This protein binds this small molecule.
Small molecule (SMILES): N#C[Fe]([Ni])(C#N)C=O

Binding-site contacts:
Ligand atom N1 contacts residue THR535 of chain 1.C at 3.1 Å (h-bond).
Ligand atom FE contacts residue ARG512 of chain 1.C at 3.8 Å.
Ligand atom C1 contacts residue VAL533 of chain 1.C at 4.0 Å (hydrophobic).
Ligand atom C3 contacts residue ARG512 of chain 1.C at 3.6 Å.
Ligand atom NI contacts residue CYS79 of chain 1.C at 2.2 Å.
Ligand atom N2 contacts residue VAL533 of chain 1.C at 3.9 Å.
Ligand atom N1 contacts residue CYS582 of chain 1.C at 3.7 Å.
Ligand atom C1 contacts residue ARG512 of chain 1.C at 3.4 Å.
Ligand atom C1 contacts residue CYS79 of chain 1.C at 4.2 Å (hydrophobic).
Ligand atom C3 contacts residue PRO511 of chain 1.C at 3.9 Å (hydrophobic).
Ligand atom N2 contacts residue CYS79 of chain 1.C at 4.0 Å.
Ligand atom N2 contacts residue PRO534 of chain 1.C at 3.7 Å.
Ligand atom NI contacts residue CYS76 of chain 1.C at 2.3 Å.
Ligand atom N2 contacts residue THR82 of chain 1.C at 3.8 Å.
Ligand atom C2 contacts residue CYS582 of chain 1.C at 2.3 Å (hydrophobic).
Ligand atom FE contacts residue CYS582 of chain 1.C at 2.1 Å.
Ligand atom C3 contacts residue CYS582 of chain 1.C at 3.8 Å (hydrophobic).
Ligand atom C3 contacts residue CYS79 of chain 1.C at 3.0 Å (hydrophobic).
Ligand atom C1 contacts residue THR535 of chain 1.C at 4.1 Å.
Ligand atom NI contacts residue CYS582 of chain 1.C at 2.5 Å.
Ligand atom N1 contacts residue ARG512 of chain 1.C at 3.6 Å.
Ligand atom N2 contacts residue LEU515 of chain 1.C at 3.4 Å.
Ligand atom O3 contacts residue CYS79 of chain 1.C at 3.6 Å.
Ligand atom O3 contacts residue PRO511 of chain 1.C at 3.1 Å (h-bond).
Ligand atom FE contacts residue CYS79 of chain 1.C at 2.5 Å.
Ligand atom C2 contacts residue CYS79 of chain 1.C at 3.1 Å (hydrophobic).
Ligand atom N1 contacts residue PRO534 of chain 1.C at 3.3 Å.
Ligand atom NI contacts residue VAL78 of chain 1.C at 3.9 Å.
Ligand atom C2 contacts residue PRO534 of chain 1.C at 3.9 Å (hydrophobic).
Ligand atom N2 contacts residue HIS83 of chain 1.C at 2.7 Å (h-bond).
Ligand atom C1 contacts residue PRO534 of chain 1.C at 3.7 Å (hydrophobic).
Ligand atom C2 contacts residue THR82 of chain 1.C at 3.8 Å.
Ligand atom C2 contacts residue HIS83 of chain 1.C at 3.3 Å.
Ligand atom O3 contacts residue ALA510 of chain 1.C at 3.0 Å.
Ligand atom N1 contacts residue VAL533 of chain 1.C at 3.6 Å.
Ligand atom NI contacts residue CYS579 of chain 1.C at 2.3 Å.
Ligand atom C1 contacts residue CYS582 of chain 1.C at 2.9 Å (hydrophobic).
Ligand atom N2 contacts residue CYS582 of chain 1.C at 3.0 Å (h-bond).
Ligand atom C3 contacts residue ALA510 of chain 1.C at 3.4 Å (hydrophobic).
Ligand atom O3 contacts residue ARG512 of chain 1.C at 2.8 Å (salt-bridge).

Sequence of chain 1.C:
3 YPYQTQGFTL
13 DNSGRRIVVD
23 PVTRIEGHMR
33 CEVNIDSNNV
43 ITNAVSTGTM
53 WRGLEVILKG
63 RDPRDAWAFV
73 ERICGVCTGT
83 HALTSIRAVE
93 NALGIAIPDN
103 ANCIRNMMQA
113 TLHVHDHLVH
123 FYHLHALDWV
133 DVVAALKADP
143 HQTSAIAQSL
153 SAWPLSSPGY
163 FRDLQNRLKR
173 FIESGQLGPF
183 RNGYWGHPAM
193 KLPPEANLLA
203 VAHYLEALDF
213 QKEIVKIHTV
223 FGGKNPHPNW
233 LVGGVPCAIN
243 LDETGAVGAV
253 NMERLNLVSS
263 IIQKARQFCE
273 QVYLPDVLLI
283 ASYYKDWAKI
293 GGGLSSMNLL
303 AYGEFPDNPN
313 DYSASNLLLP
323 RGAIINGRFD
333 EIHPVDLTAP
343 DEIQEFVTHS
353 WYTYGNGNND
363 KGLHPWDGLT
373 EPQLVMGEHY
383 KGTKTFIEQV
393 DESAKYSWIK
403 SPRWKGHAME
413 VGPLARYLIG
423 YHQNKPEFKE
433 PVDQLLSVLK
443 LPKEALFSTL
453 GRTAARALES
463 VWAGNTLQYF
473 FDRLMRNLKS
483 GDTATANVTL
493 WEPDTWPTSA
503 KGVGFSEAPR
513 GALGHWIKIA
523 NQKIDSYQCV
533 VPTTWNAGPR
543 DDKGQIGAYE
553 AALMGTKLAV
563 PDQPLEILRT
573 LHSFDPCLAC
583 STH